This protein binds this small molecule.
Small molecule (SMILES): O=C(O)Cc1cc(O)ccc1Nc1c(Cl)cccc1Cl

Sequence of chain 2.D:
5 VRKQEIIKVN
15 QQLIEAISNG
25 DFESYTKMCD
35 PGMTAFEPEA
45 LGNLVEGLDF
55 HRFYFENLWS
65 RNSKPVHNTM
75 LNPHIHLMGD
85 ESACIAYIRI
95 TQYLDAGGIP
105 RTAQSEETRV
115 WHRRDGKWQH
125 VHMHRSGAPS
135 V

Binding-site contacts:
Ligand atom C12 contacts residue GLU41 of chain 2.D at 3.3 Å.
Ligand atom C5 contacts residue ILE21 of chain 2.D at 3.9 Å (hydrophobic).
Ligand atom C4 contacts residue ILE21 of chain 2.D at 3.5 Å (hydrophobic).
Ligand atom C1 contacts residue TYR29 of chain 2.D at 3.5 Å (hydrophobic).
Ligand atom C11 contacts residue GLU41 of chain 2.D at 3.7 Å.
Ligand atom O1 contacts residue ARG129 of chain 2.D at 3.1 Å (salt-bridge).
Ligand atom C13 contacts residue HIS55 of chain 2.D at 3.3 Å.
Ligand atom C9 contacts residue ILE21 of chain 2.D at 3.9 Å (hydrophobic).
Ligand atom C2 contacts residue ARG129 of chain 2.D at 3.5 Å.
Ligand atom C contacts residue MET127 of chain 2.D at 3.8 Å (hydrophobic).
Ligand atom C contacts residue ARG113 of chain 2.D at 3.3 Å.
Ligand atom C11 contacts residue TYR58 of chain 2.D at 3.7 Å (hydrophobic).
Ligand atom C6 contacts residue SER134 of chain 2.D at 3.5 Å.
Ligand atom CL contacts residue SER134 of chain 2.D at 2.7 Å.
Ligand atom C12 contacts residue HIS55 of chain 2.D at 3.4 Å.
Ligand atom O contacts residue TYR29 of chain 2.D at 3.1 Å (h-bond).
Ligand atom O2 contacts residue HIS55 of chain 2.D at 2.6 Å (h-bond).
Ligand atom C10 contacts residue ARG129 of chain 2.D at 3.5 Å.
Ligand atom O2 contacts residue GLU41 of chain 2.D at 2.5 Å (salt-bridge).
Ligand atom C13 contacts residue ARG129 of chain 2.D at 3.6 Å.
Ligand atom N contacts residue ILE21 of chain 2.D at 3.5 Å.
Ligand atom C13 contacts residue GLU41 of chain 2.D at 3.8 Å.
Ligand atom O1 contacts residue ARG113 of chain 2.D at 3.2 Å (salt-bridge).
Ligand atom O contacts residue ILE21 of chain 2.D at 3.7 Å.
Ligand atom O2 contacts residue TYR58 of chain 2.D at 3.8 Å.
Ligand atom O1 contacts residue MET127 of chain 2.D at 3.8 Å.
Ligand atom C5 contacts residue SER134 of chain 2.D at 3.3 Å.
Ligand atom O1 contacts residue ILE21 of chain 2.D at 3.8 Å.
Ligand atom C8 contacts residue LEU62 of chain 2.D at 3.7 Å (hydrophobic).
Ligand atom C1 contacts residue ILE21 of chain 2.D at 3.6 Å (hydrophobic).
Ligand atom C12 contacts residue ARG129 of chain 2.D at 3.7 Å.
Ligand atom C contacts residue ILE21 of chain 2.D at 3.5 Å (hydrophobic).
Ligand atom C contacts residue ARG129 of chain 2.D at 3.8 Å.
Ligand atom C7 contacts residue SER134 of chain 2.D at 3.7 Å.
Ligand atom C contacts residue TYR29 of chain 2.D at 3.7 Å (hydrophobic).
Ligand atom CL contacts residue ARG93 of chain 2.D at 3.5 Å.
Ligand atom C3 contacts residue ARG129 of chain 2.D at 3.4 Å.
Ligand atom O contacts residue ARG113 of chain 2.D at 2.8 Å (salt-bridge).
Ligand atom C11 contacts residue ARG129 of chain 2.D at 3.6 Å.
Ligand atom O contacts residue MET127 of chain 2.D at 3.1 Å (h-bond).